This small molecule binds to this protein.
Small molecule (SMILES): Nc1ccn([C@H]2C[C@H](O)[C@@H](COP(=O)(O)O)O2)c(=O)n1

Sequence of chain 3.A:
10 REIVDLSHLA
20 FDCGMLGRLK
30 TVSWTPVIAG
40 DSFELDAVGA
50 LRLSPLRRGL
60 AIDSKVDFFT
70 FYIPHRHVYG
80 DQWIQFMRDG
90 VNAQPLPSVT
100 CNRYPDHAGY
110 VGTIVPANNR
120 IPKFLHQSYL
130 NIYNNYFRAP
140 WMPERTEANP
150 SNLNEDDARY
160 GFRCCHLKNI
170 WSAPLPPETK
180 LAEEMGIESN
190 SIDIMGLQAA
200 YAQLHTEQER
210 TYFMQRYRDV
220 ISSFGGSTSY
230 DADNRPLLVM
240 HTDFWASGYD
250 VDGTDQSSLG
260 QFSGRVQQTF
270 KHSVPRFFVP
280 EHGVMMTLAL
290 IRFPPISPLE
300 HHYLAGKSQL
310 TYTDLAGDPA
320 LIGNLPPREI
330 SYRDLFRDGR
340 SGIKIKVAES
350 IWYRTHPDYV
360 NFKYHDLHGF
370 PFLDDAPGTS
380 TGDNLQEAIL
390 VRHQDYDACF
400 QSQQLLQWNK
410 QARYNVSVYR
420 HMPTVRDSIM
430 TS

Binding-site contacts:
Ligand atom C1' contacts residue PHE277 of chain 3.A at 3.9 Å (hydrophobic).
Ligand atom OP1 contacts residue ARG10 of chain 3.A at 3.8 Å.
Ligand atom C2' contacts residue PHE277 of chain 3.A at 2.8 Å (hydrophobic).
Ligand atom C3' contacts residue PHE277 of chain 3.A at 3.6 Å (hydrophobic).
Ligand atom OP1 contacts residue PHE277 of chain 3.A at 4.1 Å.
Ligand atom O3' contacts residue PHE277 of chain 3.A at 4.1 Å.